The small molecule below binds the protein below.
Small molecule (SMILES): CC(=O)N[C@H]1[C@H](O[C@H]2[C@H](O)[C@@H](NC(C)=O)CO[C@@H]2CO)O[C@H](CO)[C@@H](O[C@@H]2O[C@H](CO[C@H]3O[C@H](CO)[C@@H](O)[C@H](O)[C@@H]3O)[C@@H](O)[C@H](O[C@H]3O[C@H](CO)[C@@H](O)[C@H](O)[C@@H]3O)[C@@H]2O)[C@@H]1O

Binding-site contacts:
Ligand atom C6 contacts residue VAL566 of chain 1.C at 3.6 Å (hydrophobic).
Ligand atom C8 contacts residue VAL536 of chain 1.C at 3.8 Å (hydrophobic).
Ligand atom C7 contacts residue TYR512 of chain 1.C at 4.0 Å (hydrophobic).
Ligand atom C3 contacts residue GLN456 of chain 1.C at 3.5 Å.
Ligand atom C7 contacts residue GLN456 of chain 1.C at 3.8 Å.
Ligand atom O5 contacts residue VAL592 of chain 1.C at 3.5 Å.
Ligand atom N2 contacts residue GLN456 of chain 1.C at 4.2 Å.
Ligand atom O7 contacts residue ASN568 of chain 1.C at 3.7 Å.
Ligand atom C8 contacts residue ASP538 of chain 1.C at 3.8 Å.
Ligand atom C3 contacts residue ASP538 of chain 1.C at 3.8 Å.
Ligand atom C5 contacts residue ASN568 of chain 1.C at 3.6 Å.
Ligand atom C6 contacts residue GLU590 of chain 1.C at 3.5 Å.
Ligand atom O7 contacts residue GLN456 of chain 1.C at 3.4 Å.
Ligand atom C1 contacts residue ASP538 of chain 1.C at 3.5 Å.
Ligand atom N2 contacts residue ASN568 of chain 1.C at 2.7 Å (h-bond).
Ligand atom C7 contacts residue ASN568 of chain 1.C at 3.4 Å.
Ligand atom O7 contacts residue TYR512 of chain 1.C at 2.9 Å (h-bond).
Ligand atom C8 contacts residue TYR512 of chain 1.C at 4.0 Å (hydrophobic).
Ligand atom C3 contacts residue LYS454 of chain 1.C at 3.9 Å.
Ligand atom O3 contacts residue GLN456 of chain 1.C at 2.5 Å (h-bond).
Ligand atom N2 contacts residue SER540 of chain 1.C at 3.8 Å.
Ligand atom C3 contacts residue ASN568 of chain 1.C at 3.6 Å.
Ligand atom C5 contacts residue GLN456 of chain 1.C at 3.7 Å.
Ligand atom C6 contacts residue VAL592 of chain 1.C at 3.9 Å (hydrophobic).
Ligand atom O6 contacts residue VAL592 of chain 1.C at 3.8 Å.
Ligand atom O3 contacts residue LYS454 of chain 1.C at 3.4 Å (salt-bridge).
Ligand atom O5 contacts residue GLN456 of chain 1.C at 3.3 Å (h-bond).
Ligand atom C1 contacts residue ASN568 of chain 1.C at 1.4 Å.
Ligand atom C4 contacts residue GLN456 of chain 1.C at 3.7 Å.
Ligand atom C2 contacts residue ASN568 of chain 1.C at 2.2 Å.
Ligand atom C2 contacts residue GLN456 of chain 1.C at 3.8 Å.
Ligand atom N2 contacts residue ASP538 of chain 1.C at 2.7 Å (salt-bridge).
Ligand atom C7 contacts residue ASP538 of chain 1.C at 3.7 Å.
Ligand atom C7 contacts residue SER540 of chain 1.C at 3.8 Å.
Ligand atom O5 contacts residue ASN568 of chain 1.C at 2.4 Å (h-bond).
Ligand atom O6 contacts residue GLU590 of chain 1.C at 2.9 Å (salt-bridge).
Ligand atom C6 contacts residue GLN456 of chain 1.C at 3.2 Å.
Ligand atom C4 contacts residue ASN568 of chain 1.C at 4.1 Å.
Ligand atom C8 contacts residue SER540 of chain 1.C at 3.6 Å.
Ligand atom C2 contacts residue ASP538 of chain 1.C at 3.4 Å.

Sequence of chain 1.C:
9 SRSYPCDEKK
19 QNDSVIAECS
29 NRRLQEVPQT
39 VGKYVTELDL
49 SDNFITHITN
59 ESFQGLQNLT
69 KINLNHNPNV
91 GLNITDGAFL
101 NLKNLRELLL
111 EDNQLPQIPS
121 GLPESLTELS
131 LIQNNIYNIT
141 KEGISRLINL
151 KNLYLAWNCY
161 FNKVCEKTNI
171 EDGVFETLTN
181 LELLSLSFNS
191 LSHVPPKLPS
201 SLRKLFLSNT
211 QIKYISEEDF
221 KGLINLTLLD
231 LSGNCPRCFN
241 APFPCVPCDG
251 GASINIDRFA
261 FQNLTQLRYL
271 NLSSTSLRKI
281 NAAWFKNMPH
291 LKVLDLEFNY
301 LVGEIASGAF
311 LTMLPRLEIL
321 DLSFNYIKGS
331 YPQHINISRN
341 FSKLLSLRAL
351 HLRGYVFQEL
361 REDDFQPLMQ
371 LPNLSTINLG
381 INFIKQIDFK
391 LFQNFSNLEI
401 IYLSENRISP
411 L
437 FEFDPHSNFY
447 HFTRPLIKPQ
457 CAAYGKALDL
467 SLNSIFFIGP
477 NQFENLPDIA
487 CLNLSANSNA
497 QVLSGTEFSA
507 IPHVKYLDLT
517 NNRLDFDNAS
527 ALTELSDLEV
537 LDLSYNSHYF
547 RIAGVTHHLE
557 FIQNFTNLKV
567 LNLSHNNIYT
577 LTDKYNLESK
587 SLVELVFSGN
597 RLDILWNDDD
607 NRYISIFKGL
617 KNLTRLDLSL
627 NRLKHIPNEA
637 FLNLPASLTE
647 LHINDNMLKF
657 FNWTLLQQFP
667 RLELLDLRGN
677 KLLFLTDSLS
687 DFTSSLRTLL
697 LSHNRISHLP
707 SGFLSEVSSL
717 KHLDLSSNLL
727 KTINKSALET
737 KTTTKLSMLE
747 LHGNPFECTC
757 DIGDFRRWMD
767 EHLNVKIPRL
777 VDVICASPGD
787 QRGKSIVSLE